This protein binds this small molecule.
Small molecule (SMILES): CC(=O)N[C@H]1[C@H](O[C@H]2[C@H](O)[C@@H](NC(C)=O)CO[C@@H]2CO[C@H]2O[C@@H](C)[C@@H](O)[C@@H](O)[C@@H]2O)O[C@H](CO)[C@@H](O)[C@@H]1O

Binding-site contacts:
Ligand atom N2 contacts residue ASN350 of chain 1.A at 3.0 Å (h-bond).
Ligand atom C7 contacts residue ASN350 of chain 1.A at 3.8 Å.
Ligand atom O7 contacts residue PRO344 of chain 1.A at 4.0 Å.
Ligand atom C6 contacts residue SER347 of chain 1.A at 3.2 Å.
Ligand atom O7 contacts residue ASN350 of chain 1.A at 3.5 Å.
Ligand atom O7 contacts residue GLY345 of chain 1.A at 3.3 Å (h-bond).
Ligand atom C5 contacts residue ASP349 of chain 1.A at 4.2 Å.
Ligand atom C5 contacts residue GLY345 of chain 1.A at 4.4 Å.
Ligand atom C3 contacts residue ASN350 of chain 1.A at 3.9 Å.
Ligand atom C5 contacts residue SER347 of chain 1.A at 4.3 Å.
Ligand atom C6 contacts residue SER347 of chain 1.A at 4.3 Å.
Ligand atom C1 contacts residue ASN350 of chain 1.A at 1.5 Å.
Ligand atom C3 contacts residue GLY345 of chain 1.A at 4.5 Å.
Ligand atom C8 contacts residue PHE346 of chain 1.A at 4.3 Å (hydrophobic).
Ligand atom N2 contacts residue GLY345 of chain 1.A at 4.4 Å.
Ligand atom C5 contacts residue SER347 of chain 1.A at 4.2 Å.
Ligand atom C1 contacts residue ASN350 of chain 1.A at 4.4 Å.
Ligand atom C7 contacts residue GLY345 of chain 1.A at 4.5 Å.
Ligand atom O6 contacts residue SER347 of chain 1.A at 4.0 Å.
Ligand atom O5 contacts residue ASN350 of chain 1.A at 2.3 Å (h-bond).
Ligand atom O5 contacts residue ASN350 of chain 1.A at 3.8 Å.
Ligand atom C6 contacts residue ASP349 of chain 1.A at 3.2 Å.
Ligand atom C5 contacts residue ASN350 of chain 1.A at 3.7 Å.
Ligand atom C1 contacts residue SER347 of chain 1.A at 4.2 Å.
Ligand atom O5 contacts residue SER347 of chain 1.A at 4.2 Å.
Ligand atom O5 contacts residue GLY345 of chain 1.A at 4.3 Å.
Ligand atom C4 contacts residue ASN350 of chain 1.A at 4.3 Å.
Ligand atom O5 contacts residue SER347 of chain 1.A at 3.5 Å.
Ligand atom C2 contacts residue ASN350 of chain 1.A at 2.5 Å.
Ligand atom C2 contacts residue GLY345 of chain 1.A at 4.4 Å.
Ligand atom C1 contacts residue GLY345 of chain 1.A at 3.9 Å.

Sequence of chain 1.A:
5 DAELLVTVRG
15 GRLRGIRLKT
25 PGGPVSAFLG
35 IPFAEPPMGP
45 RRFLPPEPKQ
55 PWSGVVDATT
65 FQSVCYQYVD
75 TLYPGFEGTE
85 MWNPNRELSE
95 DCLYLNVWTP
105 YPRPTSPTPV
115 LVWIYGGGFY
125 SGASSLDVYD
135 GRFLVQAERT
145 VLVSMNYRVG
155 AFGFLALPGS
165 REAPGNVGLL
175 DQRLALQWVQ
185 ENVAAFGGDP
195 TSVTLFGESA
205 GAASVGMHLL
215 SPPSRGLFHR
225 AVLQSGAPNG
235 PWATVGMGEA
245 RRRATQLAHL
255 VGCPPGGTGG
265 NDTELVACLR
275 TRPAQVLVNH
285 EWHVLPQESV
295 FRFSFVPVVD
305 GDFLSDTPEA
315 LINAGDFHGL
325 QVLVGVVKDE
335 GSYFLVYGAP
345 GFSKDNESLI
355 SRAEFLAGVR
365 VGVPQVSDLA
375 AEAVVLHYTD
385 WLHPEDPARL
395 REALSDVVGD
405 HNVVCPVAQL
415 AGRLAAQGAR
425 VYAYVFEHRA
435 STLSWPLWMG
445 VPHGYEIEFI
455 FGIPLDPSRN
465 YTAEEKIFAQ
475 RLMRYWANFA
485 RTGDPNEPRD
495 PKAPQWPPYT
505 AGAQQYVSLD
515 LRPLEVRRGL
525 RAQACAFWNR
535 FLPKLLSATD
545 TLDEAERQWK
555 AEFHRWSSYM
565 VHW